Sequence of chain 1.A:
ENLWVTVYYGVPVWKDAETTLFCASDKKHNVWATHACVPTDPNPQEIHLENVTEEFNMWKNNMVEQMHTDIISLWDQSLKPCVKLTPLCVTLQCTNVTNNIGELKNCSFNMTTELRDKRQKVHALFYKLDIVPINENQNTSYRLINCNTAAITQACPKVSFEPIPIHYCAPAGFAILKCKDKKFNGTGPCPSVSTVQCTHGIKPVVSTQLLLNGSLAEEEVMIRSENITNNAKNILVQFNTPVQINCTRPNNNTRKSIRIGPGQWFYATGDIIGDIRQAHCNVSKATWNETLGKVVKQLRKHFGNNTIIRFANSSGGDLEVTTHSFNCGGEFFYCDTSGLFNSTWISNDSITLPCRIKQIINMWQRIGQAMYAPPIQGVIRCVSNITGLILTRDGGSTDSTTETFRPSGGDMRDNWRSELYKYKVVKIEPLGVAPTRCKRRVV

Binding-site contacts:
Ligand atom O7 contacts residue NAG1 of chain 1.U at 3.0 Å (h-bond).
Ligand atom C3 contacts residue ASN385 of chain 1.A at 3.9 Å.
Ligand atom C8 contacts residue VAL383 of chain 1.A at 3.8 Å (hydrophobic).
Ligand atom C1 contacts residue PRO242 of chain 1.A at 4.1 Å (hydrophobic).
Ligand atom N2 contacts residue ASN385 of chain 1.A at 3.0 Å (h-bond).
Ligand atom C4 contacts residue ASN385 of chain 1.A at 4.3 Å.
Ligand atom C7 contacts residue ASN385 of chain 1.A at 4.0 Å.
Ligand atom O5 contacts residue ASN385 of chain 1.A at 2.4 Å (h-bond).
Ligand atom C8 contacts residue SER384 of chain 1.A at 4.1 Å.
Ligand atom C2 contacts residue ASN385 of chain 1.A at 2.6 Å.
Ligand atom C6 contacts residue LEU216 of chain 1.A at 3.8 Å (hydrophobic).
Ligand atom O3 contacts residue NAG1 of chain 1.U at 4.1 Å.
Ligand atom C1 contacts residue ASN385 of chain 1.A at 1.4 Å.
Ligand atom O5 contacts residue PRO242 of chain 1.A at 3.9 Å.
Ligand atom C8 contacts residue NAG1 of chain 1.U at 4.1 Å.
Ligand atom O7 contacts residue ASN213 of chain 1.A at 3.8 Å.
Ligand atom O7 contacts residue ASN385 of chain 1.A at 4.0 Å.
Ligand atom O5 contacts residue LEU216 of chain 1.A at 4.2 Å.
Ligand atom O6 contacts residue LEU216 of chain 1.A at 3.5 Å.
Ligand atom O6 contacts residue PRO242 of chain 1.A at 4.0 Å.
Ligand atom C7 contacts residue NAG1 of chain 1.U at 3.9 Å.
Ligand atom C5 contacts residue ASN385 of chain 1.A at 3.7 Å.

A small-molecule ligand and the protein it binds are described below.
Small molecule (SMILES): CC(=O)N[C@@H]1[C@@H](O)[C@H](O)[C@@H](CO)O[C@H]1O